Sequence of chain 2.A:
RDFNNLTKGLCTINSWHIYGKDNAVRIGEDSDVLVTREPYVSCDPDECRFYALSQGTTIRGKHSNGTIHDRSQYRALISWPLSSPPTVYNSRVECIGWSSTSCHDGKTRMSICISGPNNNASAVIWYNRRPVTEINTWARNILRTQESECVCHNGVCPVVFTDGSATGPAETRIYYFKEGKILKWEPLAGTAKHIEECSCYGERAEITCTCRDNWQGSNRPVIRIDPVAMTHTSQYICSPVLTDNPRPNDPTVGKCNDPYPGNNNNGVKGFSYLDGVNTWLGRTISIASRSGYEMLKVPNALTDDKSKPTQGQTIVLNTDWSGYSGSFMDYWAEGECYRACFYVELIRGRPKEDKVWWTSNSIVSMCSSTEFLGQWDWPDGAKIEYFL

Binding-site contacts:
Ligand atom C3 contacts residue ASN65 of chain 2.A at 3.7 Å.
Ligand atom C4 contacts residue TRP357 of chain 2.A at 4.4 Å (hydrophobic).
Ligand atom C1 contacts residue ASN65 of chain 2.A at 1.4 Å.
Ligand atom C5 contacts residue ASN65 of chain 2.A at 3.6 Å.
Ligand atom N2 contacts residue ASN65 of chain 2.A at 2.9 Å (h-bond).
Ligand atom C8 contacts residue TRP357 of chain 2.A at 3.4 Å (hydrophobic).
Ligand atom O7 contacts residue ASN65 of chain 2.A at 3.4 Å (h-bond).
Ligand atom C5 contacts residue TRP357 of chain 2.A at 4.2 Å (hydrophobic).
Ligand atom C3 contacts residue TRP357 of chain 2.A at 3.8 Å (hydrophobic).
Ligand atom C2 contacts residue TRP357 of chain 2.A at 4.2 Å (hydrophobic).
Ligand atom N2 contacts residue TRP357 of chain 2.A at 3.4 Å.
Ligand atom C1 contacts residue TRP357 of chain 2.A at 3.8 Å (hydrophobic).
Ligand atom C7 contacts residue TRP357 of chain 2.A at 4.0 Å (hydrophobic).
Ligand atom O4 contacts residue TRP357 of chain 2.A at 4.1 Å.
Ligand atom O5 contacts residue ASN65 of chain 2.A at 2.3 Å (h-bond).
Ligand atom C7 contacts residue ASN65 of chain 2.A at 3.4 Å.
Ligand atom O3 contacts residue TRP357 of chain 2.A at 4.1 Å.
Ligand atom C2 contacts residue ASN65 of chain 2.A at 2.5 Å.
Ligand atom C4 contacts residue ASN65 of chain 2.A at 4.2 Å.

A small-molecule ligand and the protein it binds are described below.
Small molecule (SMILES): CC(=O)N[C@@H]1[C@@H](O)[C@H](O)[C@@H](CO)O[C@H]1O